A small-molecule ligand and the protein it binds are described below.
Small molecule (SMILES): CC[C@H](C)[C@H](NC(=O)[C@H](CO)NC(=O)[C@H](C)NC(=O)[C@H](C)NC(=O)[C@H](CC(N)=O)NC(=O)[C@H](CCC(N)=O)NC(=O)[C@H](CC(C)C)NC(=O)[C@H](C)NC(=O)[C@@H](N)CO)C(=O)N[C@@H](C)C(=O)O

Sequence of chain 2.B:
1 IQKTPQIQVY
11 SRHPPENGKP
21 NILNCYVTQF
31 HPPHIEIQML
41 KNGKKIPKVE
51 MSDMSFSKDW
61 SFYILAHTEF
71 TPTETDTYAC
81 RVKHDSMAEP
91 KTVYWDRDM

Sequence of chain 1.E:
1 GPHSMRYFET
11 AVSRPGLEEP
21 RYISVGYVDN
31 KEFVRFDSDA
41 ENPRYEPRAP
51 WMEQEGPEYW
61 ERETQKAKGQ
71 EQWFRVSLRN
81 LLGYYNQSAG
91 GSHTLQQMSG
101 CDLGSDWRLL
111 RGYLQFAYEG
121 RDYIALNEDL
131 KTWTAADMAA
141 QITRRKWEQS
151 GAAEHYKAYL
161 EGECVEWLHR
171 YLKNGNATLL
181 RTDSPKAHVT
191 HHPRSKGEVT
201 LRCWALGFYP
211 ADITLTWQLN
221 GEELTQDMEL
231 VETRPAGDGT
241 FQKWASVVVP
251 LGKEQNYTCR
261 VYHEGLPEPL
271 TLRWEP

Binding-site contacts:
Ligand atom N contacts residue TYR171 of chain 1.E at 2.9 Å (h-bond).
Ligand atom CD1 contacts residue TYR159 of chain 1.E at 3.2 Å (hydrophobic).
Ligand atom N contacts residue TYR156 of chain 1.E at 2.9 Å (h-bond).
Ligand atom CB contacts residue TYR159 of chain 1.E at 3.2 Å (hydrophobic).
Ligand atom C contacts residue TYR84 of chain 1.E at 3.3 Å (hydrophobic).
Ligand atom O contacts residue LYS146 of chain 1.E at 3.1 Å.
Ligand atom CB contacts residue TYR156 of chain 1.E at 3.4 Å (hydrophobic).
Ligand atom OD1 contacts residue GLN70 of chain 1.E at 3.0 Å (h-bond).
Ligand atom OG contacts residue TRP167 of chain 1.E at 3.2 Å.
Ligand atom NE2 contacts residue GLU89 of chain 2.B at 3.4 Å.
Ligand atom CD1 contacts residue VAL76 of chain 1.E at 3.2 Å (hydrophobic).
Ligand atom OXT contacts residue ASN80 of chain 1.E at 3.4 Å (h-bond).
Ligand atom O contacts residue GLN70 of chain 1.E at 3.0 Å (h-bond).
Ligand atom O contacts residue THR143 of chain 1.E at 2.6 Å (h-bond).
Ligand atom CB contacts residue GLU163 of chain 1.E at 3.3 Å.
Ligand atom O contacts residue TRP73 of chain 1.E at 3.3 Å (h-bond).
Ligand atom O contacts residue TRP147 of chain 1.E at 3.4 Å (h-bond).
Ligand atom CA contacts residue GLU63 of chain 1.E at 2.9 Å.
Ligand atom CB contacts residue GLU63 of chain 1.E at 3.4 Å.
Ligand atom OG contacts residue GLU163 of chain 1.E at 2.5 Å (salt-bridge).
Ligand atom O contacts residue TYR159 of chain 1.E at 2.7 Å (h-bond).
Ligand atom CD contacts residue GLU89 of chain 2.B at 3.2 Å.
Ligand atom CG2 contacts residue TRP73 of chain 1.E at 2.9 Å (hydrophobic).
Ligand atom ND2 contacts residue TRP73 of chain 1.E at 3.0 Å.
Ligand atom O contacts residue TYR94 of chain 2.B at 3.0 Å (h-bond).
Ligand atom O contacts residue LYS66 of chain 1.E at 2.9 Å.
Ligand atom OD1 contacts residue GLN97 of chain 1.E at 3.2 Å (h-bond).
Ligand atom N contacts residue GLN70 of chain 1.E at 3.1 Å (h-bond).
Ligand atom OE1 contacts residue GLU89 of chain 2.B at 3.0 Å.
Ligand atom N contacts residue TYR7 of chain 1.E at 3.3 Å (h-bond).
Ligand atom CB contacts residue LYS66 of chain 1.E at 3.1 Å.
Ligand atom N contacts residue GLU63 of chain 1.E at 3.3 Å (salt-bridge).
Ligand atom CD2 contacts residue GLN97 of chain 1.E at 3.4 Å.
Ligand atom O contacts residue TYR84 of chain 1.E at 2.4 Å (h-bond).
Ligand atom O contacts residue TRP73 of chain 1.E at 3.2 Å (h-bond).
Ligand atom O contacts residue HIS155 of chain 1.E at 2.6 Å (h-bond).
Ligand atom ND2 contacts residue GLN97 of chain 1.E at 3.1 Å (h-bond).
Ligand atom CA contacts residue HIS155 of chain 1.E at 3.4 Å.
Ligand atom OG contacts residue SER150 of chain 1.E at 2.7 Å (h-bond).
Ligand atom OG contacts residue GLY43 of chain 2.B at 3.3 Å.